A protein and the small-molecule ligand that binds it are described below.
Small molecule (SMILES): CC[C@H]1OC(=O)[C@H](C)[C@@H](O)[C@H](C)[C@@H](O)[C@@H](C)C[C@@H](C)C(=O)[C@H](C)[C@@H](O)[C@H]1C

Binding-site contacts:
Ligand atom O17 contacts residue PHE75 of chain 1.A at 3.9 Å.
Ligand atom C23 contacts residue HEM1 of chain 1.G at 4.1 Å.
Ligand atom O24 contacts residue LEU85 of chain 1.A at 3.5 Å.
Ligand atom C4 contacts residue GOL1 of chain 1.I at 4.0 Å.
Ligand atom C5 contacts residue GOL1 of chain 1.I at 3.0 Å.
Ligand atom O21 contacts residue ILE234 of chain 1.A at 3.7 Å.
Ligand atom C20 contacts residue MET169 of chain 1.A at 3.7 Å (hydrophobic).
Ligand atom C18 contacts residue PHE75 of chain 1.A at 3.6 Å (hydrophobic).
Ligand atom C23 contacts residue ALA235 of chain 1.A at 3.8 Å (hydrophobic).
Ligand atom C22 contacts residue SER231 of chain 1.A at 4.2 Å.
Ligand atom O16 contacts residue LEU387 of chain 1.A at 3.8 Å.
Ligand atom O21 contacts residue GOL1 of chain 1.I at 2.4 Å (h-bond).
Ligand atom C15 contacts residue PHE75 of chain 1.A at 4.0 Å (hydrophobic).
Ligand atom C6 contacts residue LEU85 of chain 1.A at 4.0 Å (hydrophobic).
Ligand atom C18 contacts residue FMT1 of chain 1.K at 4.1 Å.
Ligand atom C8 contacts residue ALA235 of chain 1.A at 4.2 Å (hydrophobic).
Ligand atom O24 contacts residue HEM1 of chain 1.G at 3.4 Å.
Ligand atom O26 contacts residue HEM1 of chain 1.G at 3.5 Å.
Ligand atom O17 contacts residue PHE287 of chain 1.A at 3.7 Å.
Ligand atom C15 contacts residue MET74 of chain 1.A at 3.8 Å (hydrophobic).
Ligand atom O19 contacts residue GOL1 of chain 1.I at 3.7 Å.
Ligand atom C2 contacts residue LEU387 of chain 1.A at 4.1 Å (hydrophobic).
Ligand atom C9 contacts residue HEM1 of chain 1.G at 4.0 Å.
Ligand atom C8 contacts residue HEM1 of chain 1.G at 4.0 Å.
Ligand atom C27 contacts residue LEU170 of chain 1.A at 4.0 Å (hydrophobic).
Ligand atom C20 contacts residue GOL1 of chain 1.I at 4.1 Å.
Ligand atom C23 contacts residue THR239 of chain 1.A at 3.7 Å.
Ligand atom O19 contacts residue FMT1 of chain 1.K at 3.7 Å.
Ligand atom C27 contacts residue ILE388 of chain 1.A at 4.0 Å (hydrophobic).
Ligand atom C20 contacts residue LEU170 of chain 1.A at 3.7 Å (hydrophobic).
Ligand atom C15 contacts residue PHE287 of chain 1.A at 3.8 Å (hydrophobic).
Ligand atom C25 contacts residue VAL282 of chain 1.A at 4.0 Å (hydrophobic).
Ligand atom C22 contacts residue GOL1 of chain 1.I at 3.8 Å.
Ligand atom C18 contacts residue LEU387 of chain 1.A at 4.1 Å (hydrophobic).
Ligand atom C15 contacts residue SER286 of chain 1.A at 3.6 Å.
Ligand atom O26 contacts residue LEU85 of chain 1.A at 3.7 Å.
Ligand atom O17 contacts residue LEU85 of chain 1.A at 3.8 Å.
Ligand atom C22 contacts residue HEM1 of chain 1.G at 4.1 Å.
Ligand atom C6 contacts residue GOL1 of chain 1.I at 4.0 Å.
Ligand atom C25 contacts residue HEM1 of chain 1.G at 3.6 Å.

Sequence of chain 1.A:
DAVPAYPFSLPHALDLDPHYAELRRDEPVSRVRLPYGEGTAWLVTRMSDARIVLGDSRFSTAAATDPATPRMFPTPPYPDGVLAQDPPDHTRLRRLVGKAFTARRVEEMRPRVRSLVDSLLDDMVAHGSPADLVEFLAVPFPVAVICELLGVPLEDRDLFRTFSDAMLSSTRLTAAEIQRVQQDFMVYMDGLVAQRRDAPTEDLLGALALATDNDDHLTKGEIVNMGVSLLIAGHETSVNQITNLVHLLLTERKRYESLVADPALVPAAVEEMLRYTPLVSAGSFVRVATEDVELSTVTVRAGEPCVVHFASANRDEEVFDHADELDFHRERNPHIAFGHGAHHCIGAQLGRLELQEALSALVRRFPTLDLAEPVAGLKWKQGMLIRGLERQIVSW